A protein and the small-molecule ligand that binds it are described below.
Small molecule (SMILES): CC(=O)N[C@H]1[C@H](O[C@H]2[C@H](O)[C@@H](NC(C)=O)CO[C@@H]2CO)O[C@H](CO)[C@@H](O)[C@@H]1O

Binding-site contacts:
Ligand atom N2 contacts residue ASN316 of chain 1.E at 3.0 Å (h-bond).
Ligand atom C8 contacts residue ASN316 of chain 1.E at 3.8 Å.
Ligand atom C7 contacts residue ASN316 of chain 1.E at 3.3 Å.
Ligand atom O5 contacts residue ASN316 of chain 1.E at 2.5 Å (h-bond).
Ligand atom C1 contacts residue ASN316 of chain 1.E at 1.5 Å.
Ligand atom C4 contacts residue ASN316 of chain 1.E at 4.4 Å.
Ligand atom O7 contacts residue ASN316 of chain 1.E at 3.3 Å (h-bond).
Ligand atom C5 contacts residue ASN316 of chain 1.E at 3.8 Å.
Ligand atom C8 contacts residue ASP456 of chain 1.E at 3.2 Å.
Ligand atom C3 contacts residue ASN316 of chain 1.E at 3.9 Å.
Ligand atom C2 contacts residue ASN316 of chain 1.E at 2.5 Å.

Sequence of chain 1.E:
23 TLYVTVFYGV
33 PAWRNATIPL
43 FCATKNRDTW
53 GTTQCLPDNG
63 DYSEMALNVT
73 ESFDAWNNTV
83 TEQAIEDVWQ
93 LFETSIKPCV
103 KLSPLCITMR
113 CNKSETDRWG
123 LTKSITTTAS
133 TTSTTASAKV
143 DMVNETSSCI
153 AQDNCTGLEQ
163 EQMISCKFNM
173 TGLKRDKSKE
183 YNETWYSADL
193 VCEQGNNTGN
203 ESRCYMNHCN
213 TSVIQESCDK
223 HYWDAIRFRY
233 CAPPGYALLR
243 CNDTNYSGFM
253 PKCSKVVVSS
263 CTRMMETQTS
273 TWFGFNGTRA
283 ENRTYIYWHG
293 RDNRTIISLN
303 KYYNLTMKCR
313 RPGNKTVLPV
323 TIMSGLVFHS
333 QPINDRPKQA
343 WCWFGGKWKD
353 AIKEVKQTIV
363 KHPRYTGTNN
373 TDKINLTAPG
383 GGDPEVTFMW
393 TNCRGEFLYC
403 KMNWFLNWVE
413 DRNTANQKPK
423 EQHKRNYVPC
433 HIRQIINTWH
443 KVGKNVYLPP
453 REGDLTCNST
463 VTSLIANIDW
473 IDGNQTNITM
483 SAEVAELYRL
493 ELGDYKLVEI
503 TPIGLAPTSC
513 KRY